Binding-site contacts:
Ligand atom C11 contacts residue PHE209 of chain 2.A at 3.6 Å (hydrophobic).
Ligand atom C3 contacts residue ASP204 of chain 2.A at 3.1 Å.
Ligand atom N4 contacts residue ARG274 of chain 2.A at 3.8 Å.
Ligand atom N10 contacts residue ASP121 of chain 2.A at 3.0 Å (salt-bridge).
Ligand atom N2 contacts residue LEU234 of chain 2.A at 3.9 Å.
Ligand atom C8 contacts residue PHE209 of chain 2.A at 3.9 Å (hydrophobic).
Ligand atom C9 contacts residue PHE209 of chain 2.A at 4.0 Å (hydrophobic).
Ligand atom N7 contacts residue LYS240 of chain 2.A at 3.1 Å (salt-bridge).
Ligand atom N13 contacts residue ILE163 of chain 2.A at 3.7 Å.
Ligand atom N10 contacts residue ILE142 of chain 2.A at 3.4 Å.
Ligand atom C11 contacts residue LYS240 of chain 2.A at 3.9 Å.
Ligand atom C6 contacts residue PHE209 of chain 2.A at 4.0 Å (hydrophobic).
Ligand atom C3 contacts residue ARG274 of chain 2.A at 4.0 Å.
Ligand atom C8 contacts residue SO41 of chain 2.D at 3.7 Å.
Ligand atom N2 contacts residue ASP204 of chain 2.A at 2.6 Å (salt-bridge).
Ligand atom C6 contacts residue ARG274 of chain 2.A at 3.8 Å.
Ligand atom C5 contacts residue ASN140 of chain 2.A at 4.0 Å.
Ligand atom N4 contacts residue ILE142 of chain 2.A at 3.7 Å.
Ligand atom O12 contacts residue LYS240 of chain 2.A at 2.7 Å (salt-bridge).
Ligand atom C3 contacts residue ASN140 of chain 2.A at 3.5 Å.
Ligand atom N10 contacts residue ARG274 of chain 2.A at 3.6 Å.
Ligand atom N13 contacts residue LEU234 of chain 2.A at 3.2 Å.
Ligand atom N13 contacts residue ASN140 of chain 2.A at 2.8 Å (h-bond).
Ligand atom C1 contacts residue LYS240 of chain 2.A at 3.7 Å.
Ligand atom N2 contacts residue MET165 of chain 2.A at 3.8 Å.
Ligand atom C5 contacts residue ILE142 of chain 2.A at 3.5 Å (hydrophobic).
Ligand atom C1 contacts residue MET165 of chain 2.A at 3.8 Å (hydrophobic).
Ligand atom N7 contacts residue ARG274 of chain 2.A at 3.6 Å.
Ligand atom N13 contacts residue ASP204 of chain 2.A at 2.8 Å (salt-bridge).
Ligand atom C6 contacts residue LYS240 of chain 2.A at 3.9 Å.
Ligand atom C8 contacts residue ARG274 of chain 2.A at 3.4 Å.
Ligand atom C9 contacts residue ASP121 of chain 2.A at 3.8 Å.
Ligand atom C11 contacts residue SO41 of chain 2.D at 3.7 Å.
Ligand atom O12 contacts residue GLY236 of chain 2.A at 3.2 Å (h-bond).
Ligand atom N4 contacts residue ASN140 of chain 2.A at 3.0 Å (h-bond).
Ligand atom N7 contacts residue PHE209 of chain 2.A at 3.5 Å.
Ligand atom C3 contacts residue LEU234 of chain 2.A at 4.0 Å (hydrophobic).
Ligand atom C9 contacts residue ILE142 of chain 2.A at 3.8 Å (hydrophobic).
Ligand atom C5 contacts residue ARG274 of chain 2.A at 3.7 Å.
Ligand atom C1 contacts residue ASP204 of chain 2.A at 3.7 Å.

The protein below binds the small molecule below.
Small molecule (SMILES): C[C@@H]1CNc2nc(N)[nH]c(=O)c2N1

Sequence of chain 2.A:
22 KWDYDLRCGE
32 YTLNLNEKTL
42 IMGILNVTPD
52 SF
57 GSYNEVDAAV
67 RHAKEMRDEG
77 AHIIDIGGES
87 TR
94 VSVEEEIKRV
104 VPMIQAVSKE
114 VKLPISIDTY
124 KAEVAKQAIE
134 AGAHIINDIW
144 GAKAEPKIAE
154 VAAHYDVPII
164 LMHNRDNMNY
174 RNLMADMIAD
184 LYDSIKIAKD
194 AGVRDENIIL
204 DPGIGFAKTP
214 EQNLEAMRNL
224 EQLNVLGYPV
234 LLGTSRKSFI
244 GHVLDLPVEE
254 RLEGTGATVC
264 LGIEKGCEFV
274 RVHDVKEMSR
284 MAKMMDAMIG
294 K